A small-molecule ligand and the protein it binds are described below.
Small molecule (SMILES): CCC1=C[C@H]2C[C@@H](C(=O)OC)C3=Nc4ccccc4C3CC[N+](=C1)C2

Sequence of chain 1.A:
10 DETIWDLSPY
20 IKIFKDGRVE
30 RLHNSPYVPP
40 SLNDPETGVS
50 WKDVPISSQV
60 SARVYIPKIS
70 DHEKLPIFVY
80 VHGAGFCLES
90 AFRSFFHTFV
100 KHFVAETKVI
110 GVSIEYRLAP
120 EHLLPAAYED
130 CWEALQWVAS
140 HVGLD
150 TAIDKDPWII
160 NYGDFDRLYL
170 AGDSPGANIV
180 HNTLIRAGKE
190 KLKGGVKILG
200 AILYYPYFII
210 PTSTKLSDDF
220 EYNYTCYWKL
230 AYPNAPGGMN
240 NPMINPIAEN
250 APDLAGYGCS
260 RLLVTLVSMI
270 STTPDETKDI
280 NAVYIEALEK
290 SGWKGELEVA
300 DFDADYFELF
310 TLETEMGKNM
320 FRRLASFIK

Binding-site contacts:
Ligand atom C1 contacts residue TYR19 of chain 1.A at 3.5 Å (hydrophobic).
Ligand atom C4 contacts residue ALA83 of chain 1.A at 3.4 Å (hydrophobic).
Ligand atom C8 contacts residue ALA83 of chain 1.A at 3.8 Å (hydrophobic).
Ligand atom C20 contacts residue PRO174 of chain 1.A at 3.7 Å (hydrophobic).
Ligand atom C10 contacts residue TYR19 of chain 1.A at 3.4 Å (hydrophobic).
Ligand atom C7 contacts residue ALA83 of chain 1.A at 3.6 Å (hydrophobic).
Ligand atom O1 contacts residue SER173 of chain 1.A at 3.6 Å.
Ligand atom O1 contacts residue TYR204 of chain 1.A at 3.7 Å.
Ligand atom C6 contacts residue ALA83 of chain 1.A at 3.7 Å (hydrophobic).
Ligand atom C3 contacts residue HIS32 of chain 1.A at 3.6 Å.
Ligand atom C4 contacts residue TYR305 of chain 1.A at 3.7 Å (hydrophobic).
Ligand atom C21 contacts residue PRO174 of chain 1.A at 3.9 Å (hydrophobic).
Ligand atom C9 contacts residue TYR226 of chain 1.A at 3.8 Å (hydrophobic).
Ligand atom C4 contacts residue PHE94 of chain 1.A at 3.7 Å (hydrophobic).
Ligand atom C21 contacts residue TYR206 of chain 1.A at 3.4 Å (hydrophobic).
Ligand atom N1 contacts residue TYR305 of chain 1.A at 2.9 Å (h-bond).
Ligand atom C2 contacts residue HIS32 of chain 1.A at 3.5 Å.
Ligand atom N1 contacts residue ALA83 of chain 1.A at 3.4 Å.
Ligand atom C15 contacts residue ILE269 of chain 1.A at 3.9 Å (hydrophobic).
Ligand atom C17 contacts residue PHE306 of chain 1.A at 3.9 Å (hydrophobic).
Ligand atom O2 contacts residue ALA83 of chain 1.A at 3.8 Å.
Ligand atom C13 contacts residue ILE269 of chain 1.A at 3.8 Å (hydrophobic).
Ligand atom C12 contacts residue TYR204 of chain 1.A at 4.0 Å (hydrophobic).
Ligand atom C19 contacts residue ASN222 of chain 1.A at 3.3 Å.
Ligand atom C10 contacts residue TYR226 of chain 1.A at 3.7 Å (hydrophobic).
Ligand atom C12 contacts residue TYR305 of chain 1.A at 3.9 Å (hydrophobic).
Ligand atom N2 contacts residue ILE269 of chain 1.A at 3.8 Å.
Ligand atom C3 contacts residue ALA83 of chain 1.A at 3.8 Å (hydrophobic).
Ligand atom C17 contacts residue ILE269 of chain 1.A at 3.6 Å (hydrophobic).
Ligand atom N2 contacts residue TYR19 of chain 1.A at 3.9 Å.
Ligand atom C20 contacts residue SER173 of chain 1.A at 3.5 Å.
Ligand atom C18 contacts residue ASN222 of chain 1.A at 3.6 Å.
Ligand atom O2 contacts residue GLY84 of chain 1.A at 2.9 Å (h-bond).
Ligand atom C12 contacts residue SER173 of chain 1.A at 4.0 Å.
Ligand atom C5 contacts residue ALA83 of chain 1.A at 3.4 Å (hydrophobic).
Ligand atom C11 contacts residue SER173 of chain 1.A at 3.3 Å.
Ligand atom N1 contacts residue SER173 of chain 1.A at 3.9 Å.
Ligand atom O2 contacts residue PRO174 of chain 1.A at 3.4 Å.
Ligand atom C16 contacts residue ILE269 of chain 1.A at 3.6 Å (hydrophobic).
Ligand atom C5 contacts residue TYR305 of chain 1.A at 3.6 Å (hydrophobic).